Binding-site contacts:
Ligand atom C2 contacts residue ASN154 of chain 21.F at 3.5 Å.
Ligand atom C4 contacts residue THR156 of chain 21.F at 4.1 Å.
Ligand atom C5 contacts residue ASN154 of chain 21.F at 2.1 Å.
Ligand atom O6 contacts residue ASP155 of chain 21.F at 4.2 Å.
Ligand atom O4 contacts residue ASN154 of chain 21.F at 3.5 Å (h-bond).
Ligand atom N2 contacts residue GLY150 of chain 21.F at 4.1 Å.
Ligand atom C1 contacts residue MET151 of chain 21.F at 3.6 Å (hydrophobic).
Ligand atom C6 contacts residue ASP155 of chain 21.F at 4.3 Å.
Ligand atom C2 contacts residue HIS148 of chain 21.F at 4.2 Å.
Ligand atom C8 contacts residue MET151 of chain 21.F at 4.1 Å (hydrophobic).
Ligand atom O6 contacts residue THR156 of chain 21.F at 1.2 Å (h-bond).
Ligand atom C8 contacts residue GLY157 of chain 21.F at 4.5 Å.
Ligand atom C4 contacts residue ASN154 of chain 21.F at 3.2 Å.
Ligand atom O4 contacts residue THR156 of chain 21.F at 4.2 Å.
Ligand atom N2 contacts residue MET151 of chain 21.F at 3.4 Å.
Ligand atom O7 contacts residue THR156 of chain 21.F at 2.4 Å.
Ligand atom N2 contacts residue HIS148 of chain 21.F at 2.8 Å (h-bond).
Ligand atom N2 contacts residue ASN154 of chain 21.F at 4.3 Å.
Ligand atom N2 contacts residue THR156 of chain 21.F at 4.3 Å.
Ligand atom C2 contacts residue GLY150 of chain 21.F at 4.5 Å.
Ligand atom C3 contacts residue ASN154 of chain 21.F at 3.5 Å.
Ligand atom C8 contacts residue HIS148 of chain 21.F at 1.2 Å.
Ligand atom C7 contacts residue HIS148 of chain 21.F at 2.3 Å.
Ligand atom C6 contacts residue GLY157 of chain 21.F at 4.2 Å.
Ligand atom C2 contacts residue MET151 of chain 21.F at 4.1 Å (hydrophobic).
Ligand atom O5 contacts residue ARG164 of chain 21.F at 4.3 Å.
Ligand atom C8 contacts residue THR156 of chain 21.F at 2.9 Å.
Ligand atom O5 contacts residue THR156 of chain 21.F at 3.8 Å.
Ligand atom C1 contacts residue GLY150 of chain 21.F at 3.8 Å.
Ligand atom O5 contacts residue ASN154 of chain 21.F at 2.4 Å (h-bond).
Ligand atom C6 contacts residue ASN154 of chain 21.F at 3.0 Å.
Ligand atom C5 contacts residue THR156 of chain 21.F at 3.2 Å.
Ligand atom C1 contacts residue ASN154 of chain 21.F at 2.5 Å.
Ligand atom C7 contacts residue MET151 of chain 21.F at 4.0 Å (hydrophobic).
Ligand atom O6 contacts residue ASN154 of chain 21.F at 2.4 Å (h-bond).
Ligand atom C7 contacts residue THR156 of chain 21.F at 3.4 Å.
Ligand atom O7 contacts residue HIS148 of chain 21.F at 3.3 Å (h-bond).
Ligand atom C6 contacts residue THR156 of chain 21.F at 1.8 Å.

Sequence of chain 21.F:
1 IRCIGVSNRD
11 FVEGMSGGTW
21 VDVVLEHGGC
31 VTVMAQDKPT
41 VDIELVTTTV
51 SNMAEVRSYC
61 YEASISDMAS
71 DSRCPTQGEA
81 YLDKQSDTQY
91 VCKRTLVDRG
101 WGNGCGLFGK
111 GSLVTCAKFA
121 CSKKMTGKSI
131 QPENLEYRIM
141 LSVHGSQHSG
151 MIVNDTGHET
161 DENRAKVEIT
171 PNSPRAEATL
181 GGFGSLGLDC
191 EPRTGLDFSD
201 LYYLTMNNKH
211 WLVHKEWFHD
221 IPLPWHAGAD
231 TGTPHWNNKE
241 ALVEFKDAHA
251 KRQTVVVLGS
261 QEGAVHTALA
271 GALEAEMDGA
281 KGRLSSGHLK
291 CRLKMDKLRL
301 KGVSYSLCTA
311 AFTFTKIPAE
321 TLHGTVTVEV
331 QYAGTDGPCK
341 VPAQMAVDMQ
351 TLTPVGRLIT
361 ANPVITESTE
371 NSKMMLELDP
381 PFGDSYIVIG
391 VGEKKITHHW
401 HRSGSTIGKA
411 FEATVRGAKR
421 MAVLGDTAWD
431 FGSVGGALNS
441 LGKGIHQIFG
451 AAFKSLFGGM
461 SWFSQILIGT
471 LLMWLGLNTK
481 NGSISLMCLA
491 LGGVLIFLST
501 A

The protein below binds the small molecule below.
Small molecule (SMILES): CC(=O)N[C@H]1[C@H](O[C@H]2[C@H](O)[C@@H](NC(C)=O)CO[C@@H]2CO)O[C@H](CO)[C@@H](O)[C@@H]1O